Binding-site contacts:
Ligand atom O7 contacts residue ASN75 of chain 2.B at 3.5 Å (h-bond).
Ligand atom N2 contacts residue ASN75 of chain 2.B at 3.0 Å (h-bond).
Ligand atom O5 contacts residue MET107 of chain 2.B at 3.9 Å.
Ligand atom C1 contacts residue ASN75 of chain 2.B at 1.4 Å.
Ligand atom N2 contacts residue THR77 of chain 2.B at 4.0 Å.
Ligand atom C2 contacts residue ASN75 of chain 2.B at 2.4 Å.
Ligand atom C7 contacts residue ASN75 of chain 2.B at 3.5 Å.
Ligand atom C8 contacts residue ASN75 of chain 2.B at 3.2 Å.
Ligand atom C3 contacts residue ASN75 of chain 2.B at 3.8 Å.
Ligand atom O5 contacts residue ASN75 of chain 2.B at 2.3 Å (h-bond).
Ligand atom O7 contacts residue HIS74 of chain 2.B at 4.0 Å.
Ligand atom C5 contacts residue ASN75 of chain 2.B at 3.6 Å.
Ligand atom C1 contacts residue THR77 of chain 2.B at 4.0 Å.
Ligand atom C4 contacts residue ASN75 of chain 2.B at 4.2 Å.

Sequence of chain 2.B:
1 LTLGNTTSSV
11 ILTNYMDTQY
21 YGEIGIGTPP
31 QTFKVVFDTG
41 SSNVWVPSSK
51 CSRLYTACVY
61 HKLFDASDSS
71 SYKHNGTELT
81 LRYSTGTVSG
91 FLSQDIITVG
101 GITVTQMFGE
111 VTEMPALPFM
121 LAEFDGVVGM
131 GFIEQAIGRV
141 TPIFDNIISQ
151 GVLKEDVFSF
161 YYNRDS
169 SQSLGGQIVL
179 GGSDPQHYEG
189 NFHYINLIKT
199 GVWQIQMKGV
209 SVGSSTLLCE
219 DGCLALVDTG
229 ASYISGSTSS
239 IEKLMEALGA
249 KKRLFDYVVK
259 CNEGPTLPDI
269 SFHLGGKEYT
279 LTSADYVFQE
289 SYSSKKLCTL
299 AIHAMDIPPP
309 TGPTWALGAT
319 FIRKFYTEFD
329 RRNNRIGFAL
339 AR

This small molecule binds to this protein.
Small molecule (SMILES): CC(=O)N[C@@H]1[C@@H](O)[C@H](O)[C@@H](CO)O[C@H]1O